Binding-site contacts:
Ligand atom O7 contacts residue SER376 of chain 1.C at 4.1 Å.
Ligand atom O5 contacts residue ASN379 of chain 1.C at 2.4 Å (h-bond).
Ligand atom C7 contacts residue ASN379 of chain 1.C at 2.9 Å.
Ligand atom C3 contacts residue ASN379 of chain 1.C at 3.8 Å.
Ligand atom C5 contacts residue THR381 of chain 1.C at 3.9 Å.
Ligand atom N2 contacts residue ASN379 of chain 1.C at 2.8 Å (h-bond).
Ligand atom C8 contacts residue ASN379 of chain 1.C at 3.5 Å.
Ligand atom C5 contacts residue ASN379 of chain 1.C at 3.7 Å.
Ligand atom C1 contacts residue ASN379 of chain 1.C at 1.4 Å.
Ligand atom C2 contacts residue ASN379 of chain 1.C at 2.4 Å.
Ligand atom O5 contacts residue THR381 of chain 1.C at 3.1 Å (h-bond).
Ligand atom C4 contacts residue ASN379 of chain 1.C at 4.2 Å.
Ligand atom C1 contacts residue THR381 of chain 1.C at 3.1 Å.
Ligand atom C8 contacts residue LEU378 of chain 1.C at 4.1 Å (hydrophobic).
Ligand atom O7 contacts residue ASN379 of chain 1.C at 2.9 Å (h-bond).

This protein binds this small molecule.
Small molecule (SMILES): CC(=O)N[C@@H]1[C@@H](O)[C@H](O)[C@@H](CO)O[C@H]1O

Sequence of chain 1.C:
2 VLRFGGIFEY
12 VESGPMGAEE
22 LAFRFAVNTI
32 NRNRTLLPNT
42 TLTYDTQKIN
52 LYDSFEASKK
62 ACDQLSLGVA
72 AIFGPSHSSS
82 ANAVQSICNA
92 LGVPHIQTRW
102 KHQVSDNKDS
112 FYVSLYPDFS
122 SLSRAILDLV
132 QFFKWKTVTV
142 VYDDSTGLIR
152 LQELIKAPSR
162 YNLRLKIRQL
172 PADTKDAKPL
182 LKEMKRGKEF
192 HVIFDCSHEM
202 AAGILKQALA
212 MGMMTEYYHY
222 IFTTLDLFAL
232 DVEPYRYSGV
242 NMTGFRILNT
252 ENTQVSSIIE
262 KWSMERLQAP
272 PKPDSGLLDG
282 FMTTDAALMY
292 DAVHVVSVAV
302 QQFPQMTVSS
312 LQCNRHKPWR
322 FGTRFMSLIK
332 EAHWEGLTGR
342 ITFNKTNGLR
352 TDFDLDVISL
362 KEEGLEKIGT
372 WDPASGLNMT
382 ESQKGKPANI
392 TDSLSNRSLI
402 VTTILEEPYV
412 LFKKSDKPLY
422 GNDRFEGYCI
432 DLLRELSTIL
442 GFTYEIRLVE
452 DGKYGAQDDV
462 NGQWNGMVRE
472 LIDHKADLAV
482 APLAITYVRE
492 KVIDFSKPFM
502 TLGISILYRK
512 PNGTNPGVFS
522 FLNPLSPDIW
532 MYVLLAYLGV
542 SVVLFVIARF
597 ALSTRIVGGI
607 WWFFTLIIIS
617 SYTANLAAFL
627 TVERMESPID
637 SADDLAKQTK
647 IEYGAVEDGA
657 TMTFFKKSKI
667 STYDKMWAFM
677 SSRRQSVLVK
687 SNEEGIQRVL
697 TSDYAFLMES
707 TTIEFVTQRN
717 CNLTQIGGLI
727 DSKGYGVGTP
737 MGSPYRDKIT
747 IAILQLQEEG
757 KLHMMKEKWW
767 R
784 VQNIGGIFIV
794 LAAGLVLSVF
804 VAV